Binding-site contacts:
Ligand atom C7 contacts residue GLN580 of chain 1.B at 4.2 Å.
Ligand atom C1 contacts residue ASN331 of chain 1.B at 1.4 Å.
Ligand atom C2 contacts residue ASN331 of chain 1.B at 2.5 Å.
Ligand atom N2 contacts residue ASN331 of chain 1.B at 3.0 Å (h-bond).
Ligand atom C3 contacts residue ASN331 of chain 1.B at 3.8 Å.
Ligand atom N2 contacts residue GLN580 of chain 1.B at 3.6 Å (h-bond).
Ligand atom C5 contacts residue ASN331 of chain 1.B at 3.6 Å.
Ligand atom C4 contacts residue ASN331 of chain 1.B at 4.2 Å.
Ligand atom O5 contacts residue ASN331 of chain 1.B at 2.3 Å (h-bond).
Ligand atom C7 contacts residue ASN331 of chain 1.B at 3.6 Å.
Ligand atom C8 contacts residue GLN580 of chain 1.B at 3.7 Å.
Ligand atom O7 contacts residue ASN331 of chain 1.B at 3.9 Å.

The protein below binds the small molecule below.
Small molecule (SMILES): CC(=O)N[C@@H]1[C@@H](O)[C@H](O)[C@@H](CO)O[C@H]1O

Sequence of chain 1.B:
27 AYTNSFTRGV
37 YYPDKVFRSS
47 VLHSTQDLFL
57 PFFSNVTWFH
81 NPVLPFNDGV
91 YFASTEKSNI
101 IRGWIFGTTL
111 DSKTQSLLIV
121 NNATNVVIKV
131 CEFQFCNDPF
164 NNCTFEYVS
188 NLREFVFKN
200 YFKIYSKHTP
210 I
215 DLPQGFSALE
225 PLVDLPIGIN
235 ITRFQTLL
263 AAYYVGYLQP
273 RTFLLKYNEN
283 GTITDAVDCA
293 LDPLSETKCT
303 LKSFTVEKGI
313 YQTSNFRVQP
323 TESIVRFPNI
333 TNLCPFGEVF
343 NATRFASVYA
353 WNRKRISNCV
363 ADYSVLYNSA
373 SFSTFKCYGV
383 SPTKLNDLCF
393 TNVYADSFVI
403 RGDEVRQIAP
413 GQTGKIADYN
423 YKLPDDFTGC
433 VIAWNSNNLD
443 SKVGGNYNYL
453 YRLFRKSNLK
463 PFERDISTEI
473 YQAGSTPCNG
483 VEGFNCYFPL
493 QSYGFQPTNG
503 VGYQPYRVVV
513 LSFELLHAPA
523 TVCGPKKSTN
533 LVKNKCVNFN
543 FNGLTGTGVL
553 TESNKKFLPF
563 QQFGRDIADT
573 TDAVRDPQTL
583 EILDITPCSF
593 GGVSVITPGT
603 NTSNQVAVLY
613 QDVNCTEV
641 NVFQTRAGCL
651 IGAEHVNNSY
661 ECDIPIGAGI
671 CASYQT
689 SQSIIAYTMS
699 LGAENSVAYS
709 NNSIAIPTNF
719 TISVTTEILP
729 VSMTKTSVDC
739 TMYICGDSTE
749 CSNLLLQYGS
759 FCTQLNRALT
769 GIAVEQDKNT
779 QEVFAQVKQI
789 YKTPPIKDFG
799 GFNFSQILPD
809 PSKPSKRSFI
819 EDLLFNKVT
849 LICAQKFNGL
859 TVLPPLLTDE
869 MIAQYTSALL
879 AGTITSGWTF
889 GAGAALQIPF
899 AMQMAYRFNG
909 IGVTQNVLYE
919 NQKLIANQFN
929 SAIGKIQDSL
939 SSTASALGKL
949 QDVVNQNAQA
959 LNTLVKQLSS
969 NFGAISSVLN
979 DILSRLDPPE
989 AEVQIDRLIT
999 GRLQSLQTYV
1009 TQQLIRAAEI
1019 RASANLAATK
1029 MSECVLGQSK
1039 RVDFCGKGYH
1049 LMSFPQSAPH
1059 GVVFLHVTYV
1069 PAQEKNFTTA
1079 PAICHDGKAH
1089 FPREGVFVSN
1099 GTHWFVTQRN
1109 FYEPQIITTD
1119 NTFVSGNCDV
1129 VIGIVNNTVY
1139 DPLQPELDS